Sequence of chain 44.B:
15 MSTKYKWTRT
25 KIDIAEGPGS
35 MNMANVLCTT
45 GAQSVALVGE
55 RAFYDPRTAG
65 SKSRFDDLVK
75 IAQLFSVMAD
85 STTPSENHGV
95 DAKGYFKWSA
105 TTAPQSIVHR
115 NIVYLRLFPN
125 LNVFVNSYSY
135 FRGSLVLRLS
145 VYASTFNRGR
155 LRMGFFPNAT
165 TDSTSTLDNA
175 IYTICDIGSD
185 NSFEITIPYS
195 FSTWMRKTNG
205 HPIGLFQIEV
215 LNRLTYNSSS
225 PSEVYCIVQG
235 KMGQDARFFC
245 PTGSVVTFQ

Sequence of chain 41.B:
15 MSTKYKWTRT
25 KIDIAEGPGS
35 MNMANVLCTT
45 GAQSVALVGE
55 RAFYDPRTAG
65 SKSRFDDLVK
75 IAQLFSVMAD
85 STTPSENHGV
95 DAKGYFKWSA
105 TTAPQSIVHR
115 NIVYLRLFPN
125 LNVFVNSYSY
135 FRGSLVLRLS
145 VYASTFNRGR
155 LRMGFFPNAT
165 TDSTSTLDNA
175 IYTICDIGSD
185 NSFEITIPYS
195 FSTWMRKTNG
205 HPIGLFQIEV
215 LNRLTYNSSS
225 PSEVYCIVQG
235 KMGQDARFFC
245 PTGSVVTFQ

The protein below binds the small molecule below.
Small molecule (SMILES): Nc1ncnc2c1ncn2[C@@H]1O[C@H](CO)[C@@H](O[P](=O)(O)OC[C@H]2O[C@@H](n3ccc(=O)[nH]c3=O)[C@H](O)[C@@H]2O[P](=O)(O)OC[C@H]2O[C@@H](n3ccc(=O)[nH]c3=O)[C@H](O)[C@@H]2O[P](=O)(O)OC[C@H]2O[C@@H](n3ccc(=O)[nH]c3=O)[C@H](O)[C@@H]2O[P](=O)(O)OC[C@H]2O[C@@H](n3ccc(=O)[nH]c3=O)[C@H](O)[C@@H]2O[P](=O)(O)OC[C@H]2O[C@@H](n3ccc(=O)[nH]c3=O)[C@H](O)[C@@H]2O)[C@H]1O

Sequence of chain 43.B:
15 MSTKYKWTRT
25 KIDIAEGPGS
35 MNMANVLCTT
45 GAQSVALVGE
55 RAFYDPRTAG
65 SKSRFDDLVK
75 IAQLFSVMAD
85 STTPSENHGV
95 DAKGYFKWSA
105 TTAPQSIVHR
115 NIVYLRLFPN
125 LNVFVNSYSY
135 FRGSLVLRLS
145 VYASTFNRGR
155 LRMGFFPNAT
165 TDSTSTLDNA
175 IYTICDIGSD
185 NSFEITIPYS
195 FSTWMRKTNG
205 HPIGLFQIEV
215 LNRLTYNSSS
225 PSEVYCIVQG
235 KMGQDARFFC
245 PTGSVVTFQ

Binding-site contacts:
Ligand atom O4 contacts residue TRP21 of chain 44.B at 3.4 Å.
Ligand atom N1 contacts residue TYR58 of chain 41.B at 3.5 Å.
Ligand atom C2' contacts residue ARG55 of chain 41.B at 3.4 Å.
Ligand atom O3' contacts residue TYR19 of chain 43.B at 3.0 Å (h-bond).
Ligand atom C2 contacts residue ARG55 of chain 41.B at 3.1 Å.
Ligand atom OP1 contacts residue TYR19 of chain 43.B at 3.6 Å (h-bond).
Ligand atom N6 contacts residue TYR58 of chain 41.B at 3.5 Å (h-bond).
Ligand atom O4' contacts residue ARG202 of chain 41.A at 3.9 Å.
Ligand atom C1' contacts residue ARG68 of chain 41.B at 3.8 Å.
Ligand atom O2' contacts residue THR17 of chain 44.B at 2.8 Å.
Ligand atom O2' contacts residue CYS203 of chain 41.A at 3.3 Å (h-bond).
Ligand atom C5' contacts residue ARG202 of chain 41.A at 3.9 Å.
Ligand atom C6 contacts residue TYR58 of chain 41.B at 3.8 Å (hydrophobic).
Ligand atom O2' contacts residue ARG55 of chain 41.B at 3.1 Å (salt-bridge).
Ligand atom C2 contacts residue TRP21 of chain 44.B at 3.2 Å (hydrophobic).
Ligand atom C1' contacts residue TRP21 of chain 44.B at 3.9 Å (hydrophobic).
Ligand atom C4' contacts residue TYR19 of chain 43.B at 3.8 Å (hydrophobic).
Ligand atom C4 contacts residue TRP21 of chain 44.B at 3.7 Å (hydrophobic).
Ligand atom N1 contacts residue TRP21 of chain 44.B at 3.8 Å.
Ligand atom C2 contacts residue ALA56 of chain 41.B at 3.8 Å (hydrophobic).
Ligand atom P contacts residue TYR19 of chain 43.B at 4.0 Å.
Ligand atom N1 contacts residue ARG68 of chain 41.B at 3.9 Å.
Ligand atom OP2 contacts residue ARG55 of chain 41.B at 2.9 Å (salt-bridge).
Ligand atom C2 contacts residue TYR58 of chain 41.B at 3.8 Å (hydrophobic).
Ligand atom O2' contacts residue LEU41 of chain 41.B at 3.8 Å.
Ligand atom O2' contacts residue TYR19 of chain 43.B at 3.7 Å.
Ligand atom N3 contacts residue ARG55 of chain 41.B at 3.2 Å (salt-bridge).
Ligand atom C2' contacts residue THR17 of chain 44.B at 3.7 Å.
Ligand atom OP1 contacts residue MET15 of chain 44.B at 3.1 Å.
Ligand atom O2' contacts residue THR44 of chain 41.B at 3.9 Å.
Ligand atom N1 contacts residue ALA56 of chain 41.B at 3.2 Å (h-bond).
Ligand atom P contacts residue THR17 of chain 44.B at 3.9 Å.
Ligand atom OP1 contacts residue THR17 of chain 44.B at 3.7 Å.
Ligand atom OP2 contacts residue ARG202 of chain 41.A at 3.6 Å.
Ligand atom OP2 contacts residue THR17 of chain 44.B at 3.5 Å.
Ligand atom O2 contacts residue TYR58 of chain 41.B at 3.6 Å.
Ligand atom N3 contacts residue TRP21 of chain 44.B at 3.2 Å.
Ligand atom O2 contacts residue TRP21 of chain 44.B at 2.9 Å.
Ligand atom O2' contacts residue ARG55 of chain 41.B at 3.8 Å.
Ligand atom O4' contacts residue ARG68 of chain 41.B at 3.0 Å (salt-bridge).

Sequence of chain 41.A:
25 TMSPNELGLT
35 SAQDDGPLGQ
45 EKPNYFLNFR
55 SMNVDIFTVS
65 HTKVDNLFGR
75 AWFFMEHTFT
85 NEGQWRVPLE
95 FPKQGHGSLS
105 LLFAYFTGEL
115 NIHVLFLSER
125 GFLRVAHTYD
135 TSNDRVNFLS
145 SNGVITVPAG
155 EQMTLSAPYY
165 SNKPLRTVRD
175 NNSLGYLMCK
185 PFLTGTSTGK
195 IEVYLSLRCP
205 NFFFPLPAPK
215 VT